Binding-site contacts:
Ligand atom C11 contacts residue GLU22 of chain 1.A at 3.2 Å.
Ligand atom O4 contacts residue LYS99 of chain 1.A at 2.9 Å (salt-bridge).
Ligand atom C6 contacts residue TYR52 of chain 1.D at 3.7 Å (hydrophobic).
Ligand atom C10 contacts residue TYR54 of chain 1.D at 3.3 Å (hydrophobic).
Ligand atom C11 contacts residue VAL18 of chain 1.A at 3.3 Å (hydrophobic).
Ligand atom N4 contacts residue VAL55 of chain 1.D at 3.8 Å.
Ligand atom C3 contacts residue VAL55 of chain 1.D at 3.6 Å (hydrophobic).
Ligand atom C6 contacts residue TYR54 of chain 1.D at 3.5 Å (hydrophobic).
Ligand atom N5 contacts residue ASP53 of chain 1.D at 3.7 Å.
Ligand atom C10 contacts residue LEU48 of chain 1.D at 3.4 Å (hydrophobic).
Ligand atom N1 contacts residue TYR54 of chain 1.D at 3.6 Å.
Ligand atom O8 contacts residue GLU74 of chain 1.A at 3.4 Å (salt-bridge).
Ligand atom N5 contacts residue LEU48 of chain 1.D at 3.5 Å.
Ligand atom O4 contacts residue VAL18 of chain 1.A at 2.6 Å (h-bond).
Ligand atom N6 contacts residue TYR52 of chain 1.D at 3.0 Å (h-bond).
Ligand atom N6 contacts residue GLU74 of chain 1.A at 2.8 Å (salt-bridge).
Ligand atom O4 contacts residue GLU22 of chain 1.A at 2.5 Å (salt-bridge).
Ligand atom C2 contacts residue VAL18 of chain 1.A at 3.3 Å (hydrophobic).
Ligand atom C8 contacts residue GLU74 of chain 1.A at 3.6 Å.
Ligand atom C8 contacts residue TYR54 of chain 1.D at 3.5 Å (hydrophobic).
Ligand atom N5 contacts residue TYR54 of chain 1.D at 3.2 Å (h-bond).
Ligand atom C3 contacts residue ASP53 of chain 1.D at 3.5 Å.
Ligand atom N6 contacts residue THR51 of chain 1.D at 3.5 Å.
Ligand atom N5 contacts residue TYR52 of chain 1.D at 3.8 Å.
Ligand atom C9 contacts residue TYR54 of chain 1.D at 3.3 Å (hydrophobic).
Ligand atom C11 contacts residue LYS99 of chain 1.A at 3.2 Å.
Ligand atom O4 contacts residue GLY17 of chain 1.A at 3.0 Å.
Ligand atom C2 contacts residue TYR54 of chain 1.D at 3.7 Å (hydrophobic).
Ligand atom N4 contacts residue LEU48 of chain 1.D at 3.6 Å.
Ligand atom N1 contacts residue VAL18 of chain 1.A at 3.6 Å.
Ligand atom N4 contacts residue ASP53 of chain 1.D at 2.9 Å (salt-bridge).
Ligand atom C10 contacts residue ASP53 of chain 1.D at 3.6 Å.
Ligand atom O8 contacts residue LEU72 of chain 1.A at 3.3 Å.
Ligand atom C6 contacts residue GLU74 of chain 1.A at 3.6 Å.
Ligand atom C8 contacts residue LEU72 of chain 1.A at 3.8 Å (hydrophobic).
Ligand atom C11 contacts residue TYR54 of chain 1.D at 3.4 Å (hydrophobic).
Ligand atom N7 contacts residue TYR54 of chain 1.D at 3.8 Å.
Ligand atom O8 contacts residue ILE73 of chain 1.A at 2.9 Å (h-bond).
Ligand atom N4 contacts residue TYR54 of chain 1.D at 3.6 Å.
Ligand atom N7 contacts residue GLU74 of chain 1.A at 2.9 Å (salt-bridge).

The small molecule below binds the protein below.
Small molecule (SMILES): Nc1nc2c(c(=O)[nH]1)N=C(CO)CN2

Sequence of chain 1.D:
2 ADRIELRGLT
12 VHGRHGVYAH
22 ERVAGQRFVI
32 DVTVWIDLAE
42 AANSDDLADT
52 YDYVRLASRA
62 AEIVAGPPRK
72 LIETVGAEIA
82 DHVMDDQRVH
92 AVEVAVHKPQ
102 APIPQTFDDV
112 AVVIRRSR

Sequence of chain 1.A:
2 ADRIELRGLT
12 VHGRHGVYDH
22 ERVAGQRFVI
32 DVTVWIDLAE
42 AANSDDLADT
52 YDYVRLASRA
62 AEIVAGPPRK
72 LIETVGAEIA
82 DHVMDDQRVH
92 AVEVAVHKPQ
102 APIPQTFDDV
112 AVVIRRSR